Sequence of chain 24.A:
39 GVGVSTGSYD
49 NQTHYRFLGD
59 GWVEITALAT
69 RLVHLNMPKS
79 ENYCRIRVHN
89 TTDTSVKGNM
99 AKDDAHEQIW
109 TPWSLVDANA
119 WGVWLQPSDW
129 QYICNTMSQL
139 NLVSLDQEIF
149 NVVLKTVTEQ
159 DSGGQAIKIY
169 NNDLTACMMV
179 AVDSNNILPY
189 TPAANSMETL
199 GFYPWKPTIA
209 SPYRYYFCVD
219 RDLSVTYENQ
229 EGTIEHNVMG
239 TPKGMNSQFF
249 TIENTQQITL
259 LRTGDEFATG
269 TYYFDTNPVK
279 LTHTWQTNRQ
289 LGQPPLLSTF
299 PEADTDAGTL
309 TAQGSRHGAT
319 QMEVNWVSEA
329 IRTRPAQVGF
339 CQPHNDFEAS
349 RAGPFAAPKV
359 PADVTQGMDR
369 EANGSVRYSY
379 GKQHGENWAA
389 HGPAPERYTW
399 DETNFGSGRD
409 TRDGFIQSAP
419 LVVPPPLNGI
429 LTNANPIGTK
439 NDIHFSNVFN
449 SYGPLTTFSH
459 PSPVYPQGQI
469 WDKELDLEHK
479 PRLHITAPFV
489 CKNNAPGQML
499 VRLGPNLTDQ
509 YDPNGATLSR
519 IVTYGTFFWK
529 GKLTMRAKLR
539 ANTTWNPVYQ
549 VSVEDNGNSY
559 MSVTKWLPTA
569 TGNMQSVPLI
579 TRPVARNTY

Binding-site contacts:
Ligand atom C4 contacts residue TRP60 of chain 24.A at 3.5 Å (hydrophobic).
Ligand atom O3' contacts residue TRP60 of chain 24.A at 4.4 Å.
Ligand atom OP2 contacts residue GLN137 of chain 24.A at 3.8 Å.
Ligand atom N3 contacts residue TRP60 of chain 24.A at 3.0 Å.
Ligand atom C4' contacts residue PRO276 of chain 24.A at 3.7 Å (hydrophobic).
Ligand atom OP2 contacts residue PRO276 of chain 24.A at 3.9 Å.
Ligand atom P contacts residue ASN139 of chain 24.A at 3.7 Å.
Ligand atom P contacts residue PRO276 of chain 24.A at 3.8 Å.
Ligand atom C5 contacts residue TRP60 of chain 24.A at 3.8 Å (hydrophobic).
Ligand atom N7 contacts residue TRP60 of chain 24.A at 3.9 Å.
Ligand atom P contacts residue GLN137 of chain 24.A at 3.5 Å.
Ligand atom N6 contacts residue ASP58 of chain 24.A at 4.3 Å.
Ligand atom C1' contacts residue TRP60 of chain 24.A at 3.5 Å (hydrophobic).
Ligand atom C3' contacts residue PRO276 of chain 24.A at 3.2 Å (hydrophobic).
Ligand atom OP1 contacts residue GLN137 of chain 24.A at 4.4 Å.
Ligand atom OP2 contacts residue ARG534 of chain 24.A at 3.6 Å.
Ligand atom OP2 contacts residue ASN139 of chain 24.A at 3.3 Å (h-bond).
Ligand atom C1' contacts residue GLN137 of chain 24.A at 4.0 Å.
Ligand atom C2 contacts residue TRP60 of chain 24.A at 3.4 Å (hydrophobic).
Ligand atom O3' contacts residue GLN137 of chain 24.A at 2.0 Å (h-bond).
Ligand atom O5' contacts residue GLN137 of chain 24.A at 4.3 Å.
Ligand atom C5' contacts residue PRO276 of chain 24.A at 3.7 Å (hydrophobic).
Ligand atom OP1 contacts residue PRO276 of chain 24.A at 3.1 Å.
Ligand atom C2' contacts residue GLN137 of chain 24.A at 2.9 Å.
Ligand atom N9 contacts residue TRP60 of chain 24.A at 3.8 Å.
Ligand atom N1 contacts residue TRP60 of chain 24.A at 3.5 Å.
Ligand atom C8 contacts residue TRP60 of chain 24.A at 4.4 Å (hydrophobic).
Ligand atom C6 contacts residue TRP60 of chain 24.A at 3.4 Å (hydrophobic).
Ligand atom OP1 contacts residue ASN275 of chain 24.A at 4.5 Å.
Ligand atom C3' contacts residue GLN137 of chain 24.A at 2.6 Å.
Ligand atom O4' contacts residue TRP60 of chain 24.A at 4.2 Å.
Ligand atom N6 contacts residue TRP60 of chain 24.A at 3.0 Å.
Ligand atom O5' contacts residue TRP60 of chain 24.A at 3.8 Å.
Ligand atom O5' contacts residue PRO276 of chain 24.A at 2.8 Å.
Ligand atom N6 contacts residue GLY57 of chain 24.A at 3.7 Å.
Ligand atom OP1 contacts residue ASN139 of chain 24.A at 3.1 Å (h-bond).
Ligand atom OP2 contacts residue TRP60 of chain 24.A at 4.4 Å.
Ligand atom C2' contacts residue TRP60 of chain 24.A at 4.1 Å (hydrophobic).
Ligand atom O3' contacts residue PRO276 of chain 24.A at 3.4 Å.
Ligand atom C4' contacts residue GLN137 of chain 24.A at 4.1 Å.

A small-molecule ligand and the protein it binds are described below.
Small molecule (SMILES): N=c1ccn([C@H]2C[C@H](O[P](=O)(O)OC[C@H]3O[C@@H](n4cnc5c(N)ncnc54)C[C@@H]3O[P](=O)(O)OC[C@H]3O[C@@H](n4cnc5c(N)ncnc54)C[C@@H]3O[P](=O)(O)OC[C@H]3O[C@@H](n4cnc5c(N)ncnc54)C[C@@H]3O)[C@@H](COP(=O)=O)O2)c(=O)[nH]1